Sequence of chain 2.A:
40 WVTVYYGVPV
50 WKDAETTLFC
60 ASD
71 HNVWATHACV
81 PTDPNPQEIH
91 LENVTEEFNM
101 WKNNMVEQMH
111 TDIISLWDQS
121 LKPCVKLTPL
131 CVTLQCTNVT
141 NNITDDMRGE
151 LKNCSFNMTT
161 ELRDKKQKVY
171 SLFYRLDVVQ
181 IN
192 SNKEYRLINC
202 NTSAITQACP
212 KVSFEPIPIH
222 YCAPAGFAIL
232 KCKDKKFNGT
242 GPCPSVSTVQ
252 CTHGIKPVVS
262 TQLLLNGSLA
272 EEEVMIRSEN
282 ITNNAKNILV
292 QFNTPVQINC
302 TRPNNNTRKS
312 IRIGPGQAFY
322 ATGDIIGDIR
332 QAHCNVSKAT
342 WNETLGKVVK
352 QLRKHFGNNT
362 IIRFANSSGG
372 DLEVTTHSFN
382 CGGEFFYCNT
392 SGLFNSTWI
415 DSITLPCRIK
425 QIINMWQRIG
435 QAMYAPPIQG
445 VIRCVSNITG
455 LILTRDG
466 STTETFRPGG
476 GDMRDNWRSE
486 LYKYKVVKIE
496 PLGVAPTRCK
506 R

Binding-site contacts:
Ligand atom C8 contacts residue ASN451 of chain 2.A at 4.2 Å.
Ligand atom C8 contacts residue SER450 of chain 2.A at 4.1 Å.
Ligand atom C2 contacts residue ASN451 of chain 2.A at 2.3 Å.
Ligand atom C1 contacts residue PRO296 of chain 2.A at 4.1 Å (hydrophobic).
Ligand atom C1 contacts residue ASN451 of chain 2.A at 1.4 Å.
Ligand atom C4 contacts residue ASN451 of chain 2.A at 4.2 Å.
Ligand atom C8 contacts residue NAG1 of chain 2.G at 3.7 Å.
Ligand atom O7 contacts residue ASN267 of chain 2.A at 4.2 Å.
Ligand atom C7 contacts residue ASN267 of chain 2.A at 4.4 Å.
Ligand atom C5 contacts residue ASN451 of chain 2.A at 3.6 Å.
Ligand atom C5 contacts residue PRO296 of chain 2.A at 4.3 Å (hydrophobic).
Ligand atom N2 contacts residue ASN451 of chain 2.A at 2.8 Å (h-bond).
Ligand atom O6 contacts residue LEU270 of chain 2.A at 4.1 Å.
Ligand atom O5 contacts residue PRO296 of chain 2.A at 3.8 Å.
Ligand atom C8 contacts residue VAL449 of chain 2.A at 3.7 Å (hydrophobic).
Ligand atom C7 contacts residue ASN451 of chain 2.A at 3.5 Å.
Ligand atom C3 contacts residue ASN451 of chain 2.A at 3.6 Å.
Ligand atom O7 contacts residue NAG1 of chain 2.G at 4.2 Å.
Ligand atom C6 contacts residue PRO296 of chain 2.A at 4.4 Å (hydrophobic).
Ligand atom C7 contacts residue NAG1 of chain 2.G at 4.5 Å.
Ligand atom O7 contacts residue ASN451 of chain 2.A at 3.8 Å.
Ligand atom O5 contacts residue ASN451 of chain 2.A at 2.4 Å (h-bond).
Ligand atom C8 contacts residue ASN267 of chain 2.A at 4.2 Å.

The small molecule below binds the protein below.
Small molecule (SMILES): CC(=O)N[C@H]1[C@H](O[C@H]2[C@H](O)[C@@H](NC(C)=O)CO[C@@H]2CO)O[C@H](CO)[C@@H](O)[C@@H]1O